Sequence of chain 1.A:
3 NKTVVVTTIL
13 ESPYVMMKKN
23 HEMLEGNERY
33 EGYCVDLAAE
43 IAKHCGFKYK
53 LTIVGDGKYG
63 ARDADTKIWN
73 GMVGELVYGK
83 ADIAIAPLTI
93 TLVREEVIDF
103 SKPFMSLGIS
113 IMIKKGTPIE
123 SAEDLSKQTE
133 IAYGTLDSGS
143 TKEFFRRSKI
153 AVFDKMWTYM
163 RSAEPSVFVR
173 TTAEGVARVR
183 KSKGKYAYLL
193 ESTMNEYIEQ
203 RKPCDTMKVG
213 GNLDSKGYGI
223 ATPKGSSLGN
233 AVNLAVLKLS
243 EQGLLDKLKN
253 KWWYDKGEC

The small molecule below binds the protein below.
Small molecule (SMILES): NS(=O)(=O)c1cc2c(cc1Cl)N[C@H]([C@H]1C[C@H]3C=C[C@@H]1C3)NS2(=O)=O

Binding-site contacts:
Ligand atom C14 contacts residue SER242 of chain 1.A at 3.4 Å.
Ligand atom O3 contacts residue SER108 of chain 1.A at 3.1 Å (h-bond).
Ligand atom C6 contacts residue LEU239 of chain 1.A at 3.6 Å (hydrophobic).
Ligand atom O2 contacts residue SER108 of chain 1.A at 2.7 Å (h-bond).
Ligand atom O4 contacts residue LEU247 of chain 1.A at 4.1 Å.
Ligand atom C14 contacts residue LEU247 of chain 1.A at 3.7 Å (hydrophobic).
Ligand atom O2 contacts residue MET107 of chain 1.A at 3.5 Å.
Ligand atom CL contacts residue LEU247 of chain 1.A at 3.3 Å.
Ligand atom CL contacts residue ASP248 of chain 1.A at 3.0 Å.
Ligand atom N1 contacts residue PRO105 of chain 1.A at 2.9 Å (h-bond).
Ligand atom N2 contacts residue SER242 of chain 1.A at 3.0 Å (h-bond).
Ligand atom C1 contacts residue SER242 of chain 1.A at 3.9 Å.
Ligand atom C13 contacts residue PHE106 of chain 1.A at 4.0 Å (hydrophobic).
Ligand atom C7 contacts residue LYS104 of chain 1.A at 3.5 Å.
Ligand atom C12 contacts residue PHE106 of chain 1.A at 3.9 Å (hydrophobic).
Ligand atom C13 contacts residue LEU247 of chain 1.A at 3.9 Å (hydrophobic).
Ligand atom C14 contacts residue PHE106 of chain 1.A at 4.2 Å (hydrophobic).
Ligand atom C6 contacts residue SER242 of chain 1.A at 3.3 Å.
Ligand atom S1 contacts residue PRO105 of chain 1.A at 4.0 Å.
Ligand atom C10 contacts residue SER242 of chain 1.A at 3.6 Å.
Ligand atom N2 contacts residue PRO105 of chain 1.A at 3.9 Å.
Ligand atom C11 contacts residue SER108 of chain 1.A at 3.4 Å.
Ligand atom C5 contacts residue LEU239 of chain 1.A at 3.2 Å (hydrophobic).
Ligand atom C1 contacts residue PRO105 of chain 1.A at 3.5 Å (hydrophobic).
Ligand atom C2 contacts residue PRO105 of chain 1.A at 3.9 Å (hydrophobic).
Ligand atom C2 contacts residue LYS104 of chain 1.A at 4.0 Å.
Ligand atom O3 contacts residue MET107 of chain 1.A at 3.4 Å.
Ligand atom O3 contacts residue LYS251 of chain 1.A at 4.2 Å.
Ligand atom C9 contacts residue SER108 of chain 1.A at 3.9 Å.
Ligand atom C7 contacts residue LEU239 of chain 1.A at 3.4 Å (hydrophobic).
Ligand atom O4 contacts residue LYS251 of chain 1.A at 3.6 Å.
Ligand atom O2 contacts residue PRO105 of chain 1.A at 3.5 Å.
Ligand atom C11 contacts residue MET107 of chain 1.A at 3.7 Å (hydrophobic).
Ligand atom C12 contacts residue MET107 of chain 1.A at 4.2 Å (hydrophobic).
Ligand atom C11 contacts residue PHE106 of chain 1.A at 4.0 Å (hydrophobic).
Ligand atom C9 contacts residue PHE106 of chain 1.A at 4.2 Å (hydrophobic).
Ligand atom C8 contacts residue PRO105 of chain 1.A at 3.5 Å (hydrophobic).
Ligand atom C8 contacts residue SER242 of chain 1.A at 3.9 Å.
Ligand atom S1 contacts residue SER108 of chain 1.A at 3.3 Å (h-bond).
Ligand atom O1 contacts residue SER108 of chain 1.A at 3.2 Å (h-bond).